Binding-site contacts:
Ligand atom O7 contacts residue ASN154 of chain 26.A at 1.3 Å (h-bond).
Ligand atom N2 contacts residue ASN154 of chain 26.A at 2.2 Å (h-bond).
Ligand atom C2 contacts residue ASN154 of chain 26.A at 2.9 Å.
Ligand atom C8 contacts residue ASN154 of chain 26.A at 3.4 Å.
Ligand atom C6 contacts residue THR156 of chain 26.A at 4.2 Å.
Ligand atom C7 contacts residue VAL153 of chain 26.A at 4.0 Å (hydrophobic).
Ligand atom C5 contacts residue THR156 of chain 26.A at 3.7 Å.
Ligand atom C1 contacts residue THR156 of chain 26.A at 4.1 Å.
Ligand atom C7 contacts residue GLY150 of chain 26.A at 4.5 Å.
Ligand atom O7 contacts residue THR156 of chain 26.A at 4.2 Å.
Ligand atom O5 contacts residue THR156 of chain 26.A at 3.9 Å.
Ligand atom C8 contacts residue GLY150 of chain 26.A at 4.3 Å.
Ligand atom C1 contacts residue ASN154 of chain 26.A at 2.6 Å.
Ligand atom C3 contacts residue ASN154 of chain 26.A at 4.3 Å.
Ligand atom O5 contacts residue ASN154 of chain 26.A at 3.7 Å.
Ligand atom C7 contacts residue ASN154 of chain 26.A at 1.9 Å.
Ligand atom O7 contacts residue GLY150 of chain 26.A at 4.2 Å.
Ligand atom O7 contacts residue VAL153 of chain 26.A at 2.8 Å (h-bond).

Sequence of chain 26.A:
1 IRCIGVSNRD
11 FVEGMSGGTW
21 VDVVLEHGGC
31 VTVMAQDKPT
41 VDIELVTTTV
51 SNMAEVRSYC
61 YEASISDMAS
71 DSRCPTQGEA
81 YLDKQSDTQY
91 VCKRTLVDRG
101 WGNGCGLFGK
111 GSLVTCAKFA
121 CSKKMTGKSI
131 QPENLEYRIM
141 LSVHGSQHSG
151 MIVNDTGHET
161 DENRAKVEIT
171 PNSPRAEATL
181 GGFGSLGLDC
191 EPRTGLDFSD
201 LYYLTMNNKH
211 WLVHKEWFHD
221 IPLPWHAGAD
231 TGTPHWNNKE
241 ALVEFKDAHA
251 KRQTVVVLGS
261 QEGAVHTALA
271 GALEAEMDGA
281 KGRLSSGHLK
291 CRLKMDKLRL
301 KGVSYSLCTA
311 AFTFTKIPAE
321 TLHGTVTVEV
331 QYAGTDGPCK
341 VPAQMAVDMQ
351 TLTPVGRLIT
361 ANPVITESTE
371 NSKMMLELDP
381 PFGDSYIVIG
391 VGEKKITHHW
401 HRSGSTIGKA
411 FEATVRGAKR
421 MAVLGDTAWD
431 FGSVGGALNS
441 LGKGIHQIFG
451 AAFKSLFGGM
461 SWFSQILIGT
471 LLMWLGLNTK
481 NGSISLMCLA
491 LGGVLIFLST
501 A

A small-molecule ligand and the protein it binds are described below.
Small molecule (SMILES): CC(=O)N[C@H]1[C@H](O[C@H]2[C@H](O)[C@@H](NC(C)=O)CO[C@@H]2CO)O[C@H](CO)[C@@H](O)[C@@H]1O